Binding-site contacts:
Ligand atom C2 contacts residue ASN271 of chain 1.C at 2.5 Å.
Ligand atom C3 contacts residue ASN271 of chain 1.C at 3.8 Å.
Ligand atom O5 contacts residue ASN271 of chain 1.C at 2.4 Å (h-bond).
Ligand atom C8 contacts residue VAL410 of chain 1.C at 3.9 Å (hydrophobic).
Ligand atom C1 contacts residue ASN271 of chain 1.C at 1.4 Å.
Ligand atom C5 contacts residue ASN271 of chain 1.C at 3.7 Å.
Ligand atom O6 contacts residue ILE292 of chain 1.C at 3.8 Å.
Ligand atom N2 contacts residue ASN271 of chain 1.C at 3.0 Å (h-bond).
Ligand atom O5 contacts residue ILE292 of chain 1.C at 3.5 Å.
Ligand atom C6 contacts residue ILE292 of chain 1.C at 3.8 Å (hydrophobic).
Ligand atom C1 contacts residue ILE292 of chain 1.C at 4.3 Å (hydrophobic).
Ligand atom C4 contacts residue ASN271 of chain 1.C at 4.2 Å.
Ligand atom C5 contacts residue ILE292 of chain 1.C at 4.2 Å (hydrophobic).
Ligand atom O7 contacts residue ASN271 of chain 1.C at 3.5 Å (h-bond).
Ligand atom C7 contacts residue ASN271 of chain 1.C at 3.4 Å.

Sequence of chain 1.C:
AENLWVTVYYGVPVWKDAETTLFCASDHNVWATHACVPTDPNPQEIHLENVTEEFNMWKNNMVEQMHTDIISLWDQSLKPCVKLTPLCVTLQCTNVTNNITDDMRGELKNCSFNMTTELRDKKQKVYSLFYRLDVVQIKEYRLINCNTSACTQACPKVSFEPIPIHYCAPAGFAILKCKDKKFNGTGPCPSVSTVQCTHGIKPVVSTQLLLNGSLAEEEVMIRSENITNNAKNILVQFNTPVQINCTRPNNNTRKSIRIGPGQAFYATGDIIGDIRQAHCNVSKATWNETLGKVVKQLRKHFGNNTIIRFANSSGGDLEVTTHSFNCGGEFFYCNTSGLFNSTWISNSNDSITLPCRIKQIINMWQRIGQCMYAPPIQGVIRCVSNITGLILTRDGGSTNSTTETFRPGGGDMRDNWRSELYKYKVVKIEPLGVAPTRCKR

A protein and the small-molecule ligand that binds it are described below.
Small molecule (SMILES): CC(=O)N[C@@H]1[C@@H](O)[C@H](O)[C@@H](CO)O[C@H]1O